Binding-site contacts:
Ligand atom CAM contacts residue GLY140 of chain 1.A at 3.8 Å.
Ligand atom OAC contacts residue THR142 of chain 1.A at 2.5 Å (h-bond).
Ligand atom N contacts residue GLU190 of chain 1.A at 3.0 Å (salt-bridge).
Ligand atom N contacts residue THR90 of chain 1.A at 3.0 Å (h-bond).
Ligand atom CA contacts residue THR90 of chain 1.A at 3.2 Å.
Ligand atom OXT contacts residue TYR61 of chain 1.A at 3.8 Å.
Ligand atom C2 contacts residue TYR61 of chain 1.A at 3.9 Å (hydrophobic).
Ligand atom CAQ contacts residue TYR61 of chain 1.A at 4.0 Å (hydrophobic).
Ligand atom CAQ contacts residue GLU190 of chain 1.A at 3.4 Å.
Ligand atom OAA contacts residue GLU190 of chain 1.A at 2.9 Å (salt-bridge).
Ligand atom O contacts residue TYR61 of chain 1.A at 3.6 Å.
Ligand atom C3 contacts residue SER193 of chain 1.A at 3.1 Å.
Ligand atom CAV contacts residue THR142 of chain 1.A at 3.4 Å.
Ligand atom O contacts residue LEU89 of chain 1.A at 3.6 Å.
Ligand atom CAV contacts residue SER141 of chain 1.A at 3.8 Å.
Ligand atom CA contacts residue PRO88 of chain 1.A at 4.0 Å (hydrophobic).
Ligand atom C1 contacts residue TYR61 of chain 1.A at 3.6 Å (hydrophobic).
Ligand atom CD2 contacts residue GLU190 of chain 1.A at 3.7 Å.
Ligand atom C2 contacts residue GLU13 of chain 1.A at 3.9 Å.
Ligand atom OAC contacts residue SER141 of chain 1.A at 3.8 Å.
Ligand atom C contacts residue ARG95 of chain 1.A at 3.5 Å.
Ligand atom N contacts residue PRO88 of chain 1.A at 2.8 Å (h-bond).
Ligand atom O contacts residue ARG95 of chain 1.A at 2.9 Å (salt-bridge).
Ligand atom CAV contacts residue GLU190 of chain 1.A at 4.0 Å.
Ligand atom C3 contacts residue GLU13 of chain 1.A at 3.7 Å.
Ligand atom C2 contacts residue SER193 of chain 1.A at 3.7 Å.
Ligand atom CAQ contacts residue PRO88 of chain 1.A at 3.1 Å (hydrophobic).
Ligand atom OAA contacts residue THR142 of chain 1.A at 3.6 Å (h-bond).
Ligand atom CAR contacts residue GLU190 of chain 1.A at 3.5 Å.
Ligand atom OXT contacts residue ARG95 of chain 1.A at 2.9 Å (salt-bridge).
Ligand atom O contacts residue THR90 of chain 1.A at 3.0 Å (h-bond).
Ligand atom CA contacts residue GLU190 of chain 1.A at 3.4 Å.
Ligand atom CAQ contacts residue TYR216 of chain 1.A at 3.7 Å (hydrophobic).
Ligand atom O contacts residue PRO88 of chain 1.A at 3.3 Å (h-bond).
Ligand atom C contacts residue TYR61 of chain 1.A at 3.9 Å (hydrophobic).
Ligand atom N contacts residue TYR216 of chain 1.A at 3.7 Å.
Ligand atom OAA contacts residue MET189 of chain 1.A at 3.7 Å.
Ligand atom CAM contacts residue VAL137 of chain 1.A at 3.8 Å (hydrophobic).
Ligand atom C contacts residue THR90 of chain 1.A at 3.4 Å.
Ligand atom C1 contacts residue GLU13 of chain 1.A at 3.9 Å.

This protein binds this small molecule.
Small molecule (SMILES): CCC[C@@H]1CN[C@H](C(=O)O)[C@H]1c1cccc(C(=O)O)c1

Sequence of chain 1.A:
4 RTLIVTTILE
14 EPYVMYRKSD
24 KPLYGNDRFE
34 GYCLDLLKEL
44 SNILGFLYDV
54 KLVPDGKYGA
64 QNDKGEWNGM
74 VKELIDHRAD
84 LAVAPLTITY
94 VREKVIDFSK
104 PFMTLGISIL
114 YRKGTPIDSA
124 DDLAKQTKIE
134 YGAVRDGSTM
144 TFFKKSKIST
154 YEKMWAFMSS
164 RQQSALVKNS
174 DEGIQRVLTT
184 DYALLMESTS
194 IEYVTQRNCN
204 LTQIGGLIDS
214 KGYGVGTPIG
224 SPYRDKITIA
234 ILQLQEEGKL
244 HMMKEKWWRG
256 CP